Sequence of chain 2.A:
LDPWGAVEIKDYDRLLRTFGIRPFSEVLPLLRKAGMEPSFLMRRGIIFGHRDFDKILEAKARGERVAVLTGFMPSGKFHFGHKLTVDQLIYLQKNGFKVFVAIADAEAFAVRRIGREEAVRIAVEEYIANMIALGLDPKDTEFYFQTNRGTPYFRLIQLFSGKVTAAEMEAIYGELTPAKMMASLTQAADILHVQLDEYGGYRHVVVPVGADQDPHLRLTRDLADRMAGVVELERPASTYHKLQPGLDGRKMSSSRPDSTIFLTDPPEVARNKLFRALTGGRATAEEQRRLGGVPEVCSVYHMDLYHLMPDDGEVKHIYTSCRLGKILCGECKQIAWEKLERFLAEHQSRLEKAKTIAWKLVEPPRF

A small-molecule ligand and the protein it binds are described below.
Small molecule (SMILES): N[C@@H](Cc1c[nH]c2ccccc12)C(=O)O

Binding-site contacts:
Ligand atom CD1 contacts residue GLN192 of chain 2.A at 4.2 Å.
Ligand atom CE3 contacts residue GLY76 of chain 2.A at 3.3 Å.
Ligand atom C contacts residue CD1 of chain 2.F at 3.3 Å.
Ligand atom CZ2 contacts residue GLY76 of chain 2.A at 3.8 Å.
Ligand atom CE2 contacts residue ASP195 of chain 2.A at 3.9 Å.
Ligand atom CD1 contacts residue ALA109 of chain 2.A at 4.0 Å (hydrophobic).
Ligand atom NE1 contacts residue GLN192 of chain 2.A at 3.6 Å.
Ligand atom CZ2 contacts residue THR75 of chain 2.A at 4.2 Å.
Ligand atom CZ3 contacts residue GLN192 of chain 2.A at 3.9 Å.
Ligand atom N contacts residue GLN192 of chain 2.A at 2.8 Å (h-bond).
Ligand atom CE2 contacts residue GLY76 of chain 2.A at 3.7 Å.
Ligand atom CB contacts residue ALA109 of chain 2.A at 4.1 Å (hydrophobic).
Ligand atom CA contacts residue GLU112 of chain 2.A at 4.1 Å.
Ligand atom CD1 contacts residue GLN151 of chain 2.A at 3.7 Å.
Ligand atom CD2 contacts residue GLN192 of chain 2.A at 3.8 Å.
Ligand atom CZ2 contacts residue ILE196 of chain 2.A at 3.9 Å (hydrophobic).
Ligand atom CZ2 contacts residue LEU74 of chain 2.A at 3.9 Å (hydrophobic).
Ligand atom NE1 contacts residue ASP195 of chain 2.A at 2.7 Å (salt-bridge).
Ligand atom O contacts residue MET78 of chain 2.A at 4.1 Å.
Ligand atom CE2 contacts residue GLN192 of chain 2.A at 3.5 Å.
Ligand atom NE1 contacts residue GLN151 of chain 2.A at 4.1 Å.
Ligand atom CH2 contacts residue LEU74 of chain 2.A at 4.1 Å (hydrophobic).
Ligand atom CH2 contacts residue THR75 of chain 2.A at 3.9 Å.
Ligand atom CD1 contacts residue ASP195 of chain 2.A at 3.5 Å.
Ligand atom CZ2 contacts residue ASP195 of chain 2.A at 4.1 Å.
Ligand atom CH2 contacts residue VAL212 of chain 2.A at 4.1 Å (hydrophobic).
Ligand atom CB contacts residue GLY76 of chain 2.A at 3.9 Å.
Ligand atom CH2 contacts residue GLY76 of chain 2.A at 3.6 Å.
Ligand atom N contacts residue CD1 of chain 2.F at 2.2 Å.
Ligand atom CG contacts residue GLY76 of chain 2.A at 3.9 Å.
Ligand atom CZ3 contacts residue THR75 of chain 2.A at 3.8 Å.
Ligand atom CH2 contacts residue GLN192 of chain 2.A at 4.0 Å.
Ligand atom CA contacts residue GLN192 of chain 2.A at 3.9 Å.
Ligand atom CZ3 contacts residue GLY76 of chain 2.A at 3.3 Å.
Ligand atom CH2 contacts residue ILE196 of chain 2.A at 4.0 Å (hydrophobic).
Ligand atom CA contacts residue CD1 of chain 2.F at 3.3 Å.
Ligand atom CD2 contacts residue GLY76 of chain 2.A at 3.5 Å.
Ligand atom N contacts residue GLU112 of chain 2.A at 3.2 Å (salt-bridge).
Ligand atom CZ2 contacts residue GLN192 of chain 2.A at 3.7 Å.
Ligand atom CE3 contacts residue GLN192 of chain 2.A at 3.8 Å.